Sequence of chain 1.E:
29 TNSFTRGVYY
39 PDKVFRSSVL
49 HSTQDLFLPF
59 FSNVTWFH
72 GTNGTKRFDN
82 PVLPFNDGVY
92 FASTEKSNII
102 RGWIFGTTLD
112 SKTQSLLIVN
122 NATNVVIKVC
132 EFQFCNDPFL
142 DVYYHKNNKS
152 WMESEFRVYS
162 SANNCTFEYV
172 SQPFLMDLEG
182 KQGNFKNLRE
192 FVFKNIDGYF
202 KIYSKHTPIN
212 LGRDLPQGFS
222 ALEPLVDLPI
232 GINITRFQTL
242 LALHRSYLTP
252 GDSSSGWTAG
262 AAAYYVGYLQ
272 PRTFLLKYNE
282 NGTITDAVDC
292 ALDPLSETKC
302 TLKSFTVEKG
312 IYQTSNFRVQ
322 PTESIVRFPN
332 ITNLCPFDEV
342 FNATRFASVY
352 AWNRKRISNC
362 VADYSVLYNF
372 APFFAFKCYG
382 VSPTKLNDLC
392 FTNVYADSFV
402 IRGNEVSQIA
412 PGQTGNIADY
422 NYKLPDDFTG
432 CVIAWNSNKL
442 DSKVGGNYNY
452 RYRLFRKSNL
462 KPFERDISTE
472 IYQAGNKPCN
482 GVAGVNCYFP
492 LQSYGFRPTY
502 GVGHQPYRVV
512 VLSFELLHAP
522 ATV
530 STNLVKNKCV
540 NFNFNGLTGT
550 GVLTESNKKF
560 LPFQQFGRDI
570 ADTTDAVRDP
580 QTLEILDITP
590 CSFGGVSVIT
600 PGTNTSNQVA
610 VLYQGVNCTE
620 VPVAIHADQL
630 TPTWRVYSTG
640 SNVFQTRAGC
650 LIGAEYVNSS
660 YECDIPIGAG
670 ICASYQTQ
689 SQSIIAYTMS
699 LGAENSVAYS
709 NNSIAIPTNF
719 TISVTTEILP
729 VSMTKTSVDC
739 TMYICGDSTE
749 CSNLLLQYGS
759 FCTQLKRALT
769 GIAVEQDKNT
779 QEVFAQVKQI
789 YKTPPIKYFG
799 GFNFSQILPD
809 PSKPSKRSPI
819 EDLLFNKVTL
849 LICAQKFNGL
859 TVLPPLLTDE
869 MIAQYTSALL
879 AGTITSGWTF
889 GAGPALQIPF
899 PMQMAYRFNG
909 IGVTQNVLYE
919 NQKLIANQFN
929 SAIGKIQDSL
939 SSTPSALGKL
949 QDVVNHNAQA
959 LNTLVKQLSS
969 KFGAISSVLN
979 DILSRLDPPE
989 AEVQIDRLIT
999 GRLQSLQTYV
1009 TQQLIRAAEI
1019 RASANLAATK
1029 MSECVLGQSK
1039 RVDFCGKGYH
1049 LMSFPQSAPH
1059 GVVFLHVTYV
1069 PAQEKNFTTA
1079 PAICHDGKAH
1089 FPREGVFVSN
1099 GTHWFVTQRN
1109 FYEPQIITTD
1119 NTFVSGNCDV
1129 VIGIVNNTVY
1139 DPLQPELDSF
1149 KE

Binding-site contacts:
Ligand atom C8 contacts residue GLN804 of chain 1.E at 4.4 Å.
Ligand atom C7 contacts residue ASN801 of chain 1.E at 3.9 Å.
Ligand atom C2 contacts residue SER803 of chain 1.E at 4.3 Å.
Ligand atom C3 contacts residue ASN801 of chain 1.E at 3.8 Å.
Ligand atom C6 contacts residue SER803 of chain 1.E at 4.2 Å.
Ligand atom C2 contacts residue ASN801 of chain 1.E at 2.4 Å.
Ligand atom C4 contacts residue SER803 of chain 1.E at 4.3 Å.
Ligand atom C5 contacts residue ASN801 of chain 1.E at 3.6 Å.
Ligand atom O5 contacts residue ASN801 of chain 1.E at 2.3 Å (h-bond).
Ligand atom N2 contacts residue ASN801 of chain 1.E at 2.9 Å (h-bond).
Ligand atom C4 contacts residue ASN801 of chain 1.E at 4.2 Å.
Ligand atom C6 contacts residue GLN804 of chain 1.E at 4.1 Å.
Ligand atom C3 contacts residue SER803 of chain 1.E at 4.2 Å.
Ligand atom O7 contacts residue ASN801 of chain 1.E at 4.4 Å.
Ligand atom C1 contacts residue SER803 of chain 1.E at 3.3 Å.
Ligand atom C5 contacts residue SER803 of chain 1.E at 3.3 Å.
Ligand atom C1 contacts residue ASN801 of chain 1.E at 1.4 Å.
Ligand atom O5 contacts residue SER803 of chain 1.E at 3.5 Å (h-bond).

This protein binds this small molecule.
Small molecule (SMILES): CC(=O)N[C@H]1[C@H](O[C@H]2[C@H](O)[C@@H](NC(C)=O)CO[C@@H]2CO)O[C@H](CO)[C@@H](O)[C@@H]1O